Sequence of chain 1.W:
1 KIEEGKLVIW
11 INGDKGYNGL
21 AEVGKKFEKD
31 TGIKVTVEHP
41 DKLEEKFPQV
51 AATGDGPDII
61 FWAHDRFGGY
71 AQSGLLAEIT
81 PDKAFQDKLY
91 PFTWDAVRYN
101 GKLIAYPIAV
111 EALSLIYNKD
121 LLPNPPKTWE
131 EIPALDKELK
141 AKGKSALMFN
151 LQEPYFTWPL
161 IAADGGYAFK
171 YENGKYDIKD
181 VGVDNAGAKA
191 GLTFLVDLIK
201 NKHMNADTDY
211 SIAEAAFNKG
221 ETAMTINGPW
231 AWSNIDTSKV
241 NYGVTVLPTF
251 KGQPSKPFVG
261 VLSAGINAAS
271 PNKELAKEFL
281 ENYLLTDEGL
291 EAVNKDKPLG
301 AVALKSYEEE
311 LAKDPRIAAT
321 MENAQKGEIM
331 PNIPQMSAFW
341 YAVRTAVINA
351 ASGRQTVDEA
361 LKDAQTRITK

A small-molecule ligand and the protein it binds are described below.
Small molecule (SMILES): OC[C@H]1O[C@H](O[C@H]2[C@H](O)[C@@H](O)[C@@H](O)O[C@@H]2CO)[C@H](O)[C@@H](O)[C@@H]1O

Binding-site contacts:
Ligand atom O2 contacts residue ALA63 of chain 1.W at 3.4 Å.
Ligand atom O5 contacts residue ASP14 of chain 1.W at 3.9 Å.
Ligand atom C6 contacts residue TRP340 of chain 1.W at 3.7 Å (hydrophobic).
Ligand atom O1 contacts residue ASP14 of chain 1.W at 2.8 Å (salt-bridge).
Ligand atom O5 contacts residue TYR155 of chain 1.W at 3.4 Å.
Ligand atom O3 contacts residue TRP340 of chain 1.W at 3.9 Å.
Ligand atom C1 contacts residue TYR155 of chain 1.W at 3.6 Å (hydrophobic).
Ligand atom O1 contacts residue ASN12 of chain 1.W at 3.8 Å.
Ligand atom O5 contacts residue TRP340 of chain 1.W at 3.9 Å.
Ligand atom O6 contacts residue TYR155 of chain 1.W at 3.2 Å (h-bond).
Ligand atom O4 contacts residue ARG66 of chain 1.W at 2.8 Å (salt-bridge).
Ligand atom O3 contacts residue ASP65 of chain 1.W at 2.8 Å (salt-bridge).
Ligand atom C3 contacts residue ASP65 of chain 1.W at 3.6 Å.
Ligand atom O2 contacts residue GLU111 of chain 1.W at 2.6 Å (salt-bridge).
Ligand atom C6 contacts residue TYR155 of chain 1.W at 4.0 Å (hydrophobic).
Ligand atom C2 contacts residue ASP65 of chain 1.W at 3.4 Å.
Ligand atom C2 contacts residue LYS15 of chain 1.W at 3.9 Å.
Ligand atom O3 contacts residue TRP62 of chain 1.W at 3.2 Å (h-bond).
Ligand atom C4 contacts residue ARG66 of chain 1.W at 3.8 Å.
Ligand atom O2 contacts residue ASP65 of chain 1.W at 2.7 Å (salt-bridge).
Ligand atom O6 contacts residue PHE156 of chain 1.W at 4.0 Å.
Ligand atom C4 contacts residue TRP340 of chain 1.W at 3.7 Å (hydrophobic).
Ligand atom C1 contacts residue LYS15 of chain 1.W at 3.8 Å.
Ligand atom O2 contacts residue TRP62 of chain 1.W at 3.2 Å (h-bond).
Ligand atom O3 contacts residue GLU111 of chain 1.W at 3.8 Å.
Ligand atom O6 contacts residue GLU153 of chain 1.W at 2.5 Å (salt-bridge).
Ligand atom C2 contacts residue TRP62 of chain 1.W at 3.9 Å (hydrophobic).
Ligand atom O3 contacts residue ARG66 of chain 1.W at 2.8 Å (salt-bridge).
Ligand atom C6 contacts residue GLU153 of chain 1.W at 3.3 Å.
Ligand atom O3 contacts residue ALA63 of chain 1.W at 3.3 Å.
Ligand atom C5 contacts residue GLU153 of chain 1.W at 3.9 Å.
Ligand atom C1 contacts residue TRP230 of chain 1.W at 3.8 Å (hydrophobic).
Ligand atom O6 contacts residue PRO154 of chain 1.W at 3.2 Å.
Ligand atom O1 contacts residue LYS15 of chain 1.W at 3.1 Å (salt-bridge).
Ligand atom C1 contacts residue ASP14 of chain 1.W at 3.5 Å.
Ligand atom C2 contacts residue GLU111 of chain 1.W at 3.4 Å.
Ligand atom O2 contacts residue LYS15 of chain 1.W at 2.8 Å (salt-bridge).
Ligand atom C2 contacts residue TRP230 of chain 1.W at 3.9 Å (hydrophobic).
Ligand atom C3 contacts residue TRP62 of chain 1.W at 3.5 Å (hydrophobic).
Ligand atom C6 contacts residue PRO154 of chain 1.W at 3.9 Å (hydrophobic).